Sequence of chain 1.A:
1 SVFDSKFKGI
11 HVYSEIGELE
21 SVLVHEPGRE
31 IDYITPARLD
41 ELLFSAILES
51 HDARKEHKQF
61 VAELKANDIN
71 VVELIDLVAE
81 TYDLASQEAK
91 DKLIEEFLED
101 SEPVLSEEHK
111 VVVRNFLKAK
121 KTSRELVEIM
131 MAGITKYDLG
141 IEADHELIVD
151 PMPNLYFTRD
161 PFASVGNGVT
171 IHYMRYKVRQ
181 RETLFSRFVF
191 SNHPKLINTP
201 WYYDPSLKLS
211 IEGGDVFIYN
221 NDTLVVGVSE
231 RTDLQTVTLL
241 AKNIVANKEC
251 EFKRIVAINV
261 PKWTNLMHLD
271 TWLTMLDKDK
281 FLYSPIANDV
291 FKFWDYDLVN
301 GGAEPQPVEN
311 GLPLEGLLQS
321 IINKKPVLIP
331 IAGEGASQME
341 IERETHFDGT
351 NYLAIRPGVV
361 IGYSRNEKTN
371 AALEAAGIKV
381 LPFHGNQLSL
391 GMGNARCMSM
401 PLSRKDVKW

Binding-site contacts:
Ligand atom C3 contacts residue MET392 of chain 1.A at 3.6 Å (hydrophobic).
Ligand atom C7 contacts residue HIS268 of chain 1.A at 3.7 Å.
Ligand atom OXT contacts residue MET267 of chain 1.A at 3.3 Å.
Ligand atom O7 contacts residue CYS397 of chain 1.A at 2.5 Å (h-bond).
Ligand atom C5 contacts residue CYS397 of chain 1.A at 3.4 Å (hydrophobic).
Ligand atom O contacts residue ARG179 of chain 1.A at 3.0 Å (salt-bridge).
Ligand atom N contacts residue PHE157 of chain 1.A at 3.8 Å.
Ligand atom N8 contacts residue ARG159 of chain 1.A at 3.7 Å.
Ligand atom N contacts residue ASN154 of chain 1.A at 2.7 Å (h-bond).
Ligand atom C7 contacts residue CYS397 of chain 1.A at 1.8 Å (hydrophobic).
Ligand atom C3 contacts residue PHE157 of chain 1.A at 3.7 Å (hydrophobic).
Ligand atom O contacts residue ARG231 of chain 1.A at 2.9 Å (salt-bridge).
Ligand atom C5 contacts residue MET392 of chain 1.A at 3.4 Å (hydrophobic).
Ligand atom N8 contacts residue GLY214 of chain 1.A at 3.7 Å.
Ligand atom C3 contacts residue GLY391 of chain 1.A at 3.2 Å.
Ligand atom OXT contacts residue LEU43 of chain 1.A at 3.5 Å.
Ligand atom N contacts residue GLY391 of chain 1.A at 2.8 Å (h-bond).
Ligand atom C4 contacts residue ARG179 of chain 1.A at 3.8 Å.
Ligand atom N8 contacts residue CYS397 of chain 1.A at 2.8 Å (h-bond).
Ligand atom CA contacts residue ASN154 of chain 1.A at 3.2 Å.
Ligand atom O7 contacts residue ASP270 of chain 1.A at 2.8 Å (salt-bridge).
Ligand atom OXT contacts residue ARG231 of chain 1.A at 2.7 Å (salt-bridge).
Ligand atom O7 contacts residue THR271 of chain 1.A at 3.5 Å.
Ligand atom N contacts residue LEU43 of chain 1.A at 2.8 Å (h-bond).
Ligand atom C5 contacts residue MET267 of chain 1.A at 3.7 Å (hydrophobic).
Ligand atom N6 contacts residue ASP160 of chain 1.A at 3.0 Å (salt-bridge).
Ligand atom C contacts residue ARG231 of chain 1.A at 3.5 Å.
Ligand atom N8 contacts residue HIS268 of chain 1.A at 3.5 Å (h-bond).
Ligand atom C contacts residue ASN154 of chain 1.A at 3.8 Å.
Ligand atom N6 contacts residue HIS268 of chain 1.A at 3.3 Å.
Ligand atom N6 contacts residue CYS397 of chain 1.A at 2.9 Å (h-bond).
Ligand atom N8 contacts residue ASP270 of chain 1.A at 3.2 Å (salt-bridge).
Ligand atom C contacts residue LEU43 of chain 1.A at 3.8 Å (hydrophobic).
Ligand atom C4 contacts residue ASP160 of chain 1.A at 3.5 Å.
Ligand atom N8 contacts residue ASP160 of chain 1.A at 3.0 Å (salt-bridge).
Ligand atom CA contacts residue PHE157 of chain 1.A at 3.7 Å (hydrophobic).
Ligand atom C7 contacts residue ASP270 of chain 1.A at 3.8 Å.
Ligand atom O contacts residue LEU43 of chain 1.A at 3.8 Å.
Ligand atom CA contacts residue GLY391 of chain 1.A at 3.6 Å.
Ligand atom O7 contacts residue HIS268 of chain 1.A at 3.1 Å (h-bond).

A small-molecule ligand and the protein it binds are described below.
Small molecule (SMILES): NC(=O)NCCC[C@H](N)C(=O)O